Sequence of chain 2.A:
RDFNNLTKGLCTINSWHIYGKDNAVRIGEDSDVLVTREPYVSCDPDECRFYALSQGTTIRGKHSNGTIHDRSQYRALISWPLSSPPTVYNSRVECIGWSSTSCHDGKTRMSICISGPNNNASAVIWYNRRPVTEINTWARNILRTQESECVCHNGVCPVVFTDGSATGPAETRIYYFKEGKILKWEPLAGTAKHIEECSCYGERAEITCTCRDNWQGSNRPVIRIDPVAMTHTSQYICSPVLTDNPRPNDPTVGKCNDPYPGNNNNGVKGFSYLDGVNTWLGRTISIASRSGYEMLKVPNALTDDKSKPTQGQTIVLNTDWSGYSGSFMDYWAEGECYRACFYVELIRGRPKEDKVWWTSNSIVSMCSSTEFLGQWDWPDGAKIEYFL

Binding-site contacts:
Ligand atom C2 contacts residue ASN120 of chain 2.A at 2.4 Å.
Ligand atom C5 contacts residue ARG283 of chain 4.A at 3.5 Å.
Ligand atom C6 contacts residue LEU373 of chain 4.A at 3.2 Å (hydrophobic).
Ligand atom C3 contacts residue GLU294 of chain 4.A at 3.3 Å.
Ligand atom O4 contacts residue ARG247 of chain 4.A at 3.1 Å (salt-bridge).
Ligand atom O5 contacts residue GLY374 of chain 4.A at 3.1 Å.
Ligand atom O6 contacts residue THR310 of chain 4.A at 3.3 Å (h-bond).
Ligand atom N2 contacts residue ARG140 of chain 2.A at 3.3 Å (salt-bridge).
Ligand atom C1 contacts residue ASN120 of chain 2.A at 1.4 Å.
Ligand atom O3 contacts residue ASP250 of chain 4.A at 2.9 Å (salt-bridge).
Ligand atom C6 contacts residue ILE285 of chain 4.A at 3.4 Å (hydrophobic).
Ligand atom O3 contacts residue LEU296 of chain 4.A at 3.6 Å.
Ligand atom C6 contacts residue GLN311 of chain 4.A at 3.6 Å.
Ligand atom C6 contacts residue PRO309 of chain 4.A at 3.5 Å (hydrophobic).
Ligand atom C7 contacts residue ASN120 of chain 2.A at 3.5 Å.
Ligand atom O5 contacts residue ARG283 of chain 4.A at 3.2 Å (salt-bridge).
Ligand atom C8 contacts residue PHE372 of chain 4.A at 3.6 Å (hydrophobic).
Ligand atom O6 contacts residue GLN375 of chain 4.A at 3.2 Å.
Ligand atom O4 contacts residue GLU294 of chain 4.A at 2.9 Å (salt-bridge).
Ligand atom O6 contacts residue ASP250 of chain 4.A at 2.7 Å (salt-bridge).
Ligand atom O5 contacts residue GLN375 of chain 4.A at 3.4 Å (h-bond).
Ligand atom C3 contacts residue GLY312 of chain 4.A at 3.1 Å.
Ligand atom O3 contacts residue GLN311 of chain 4.A at 3.2 Å.
Ligand atom O3 contacts residue ARG283 of chain 4.A at 3.0 Å (salt-bridge).
Ligand atom O3 contacts residue GLY312 of chain 4.A at 2.9 Å (h-bond).
Ligand atom O5 contacts residue ASN120 of chain 2.A at 2.4 Å (h-bond).
Ligand atom O3 contacts residue ASN249 of chain 4.A at 2.6 Å (h-bond).
Ligand atom O3 contacts residue GLU294 of chain 4.A at 2.6 Å (salt-bridge).
Ligand atom O5 contacts residue ASP250 of chain 4.A at 3.5 Å (salt-bridge).
Ligand atom O2 contacts residue GLY312 of chain 4.A at 3.1 Å.
Ligand atom O4 contacts residue ARG283 of chain 4.A at 3.6 Å.
Ligand atom O6 contacts residue LYS308 of chain 4.A at 2.8 Å (salt-bridge).
Ligand atom O2 contacts residue LEU296 of chain 4.A at 3.5 Å.
Ligand atom O2 contacts residue ASN249 of chain 4.A at 3.1 Å (h-bond).
Ligand atom C8 contacts residue ARG140 of chain 2.A at 3.2 Å.
Ligand atom O6 contacts residue ILE285 of chain 4.A at 2.8 Å (h-bond).
Ligand atom C4 contacts residue GLU294 of chain 4.A at 3.6 Å.
Ligand atom C6 contacts residue THR310 of chain 4.A at 3.5 Å.
Ligand atom O4 contacts residue ILE287 of chain 4.A at 3.2 Å.
Ligand atom N2 contacts residue ASN120 of chain 2.A at 2.9 Å (h-bond).

Sequence of chain 4.A:
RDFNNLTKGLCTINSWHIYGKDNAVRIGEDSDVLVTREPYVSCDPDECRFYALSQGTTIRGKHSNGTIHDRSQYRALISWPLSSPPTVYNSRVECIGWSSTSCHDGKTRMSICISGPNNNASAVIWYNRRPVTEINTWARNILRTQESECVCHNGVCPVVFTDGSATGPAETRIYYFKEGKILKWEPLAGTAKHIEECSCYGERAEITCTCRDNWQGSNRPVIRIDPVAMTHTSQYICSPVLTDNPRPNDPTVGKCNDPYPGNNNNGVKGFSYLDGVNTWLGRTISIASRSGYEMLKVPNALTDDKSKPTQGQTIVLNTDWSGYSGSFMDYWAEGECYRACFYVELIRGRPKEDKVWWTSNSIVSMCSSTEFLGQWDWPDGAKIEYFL

The small molecule below binds the protein below.
Small molecule (SMILES): CC(=O)N[C@H]1[C@H](O[C@H]2[C@H](O)[C@@H](NC(C)=O)CO[C@@H]2CO)O[C@H](CO)[C@@H](O[C@@H]2O[C@H](CO[C@H]3O[C@H](CO)[C@@H](O)[C@H](O)[C@@H]3O)[C@@H](O)[C@H](O[C@H]3O[C@H](CO)[C@@H](O)[C@H](O)[C@@H]3O[C@H]3O[C@H](CO)[C@@H](O)[C@H](O)[C@@H]3O[C@H]3O[C@H](CO)[C@@H](O)[C@H](O)[C@@H]3O)[C@@H]2O)[C@@H]1O